Binding-site contacts:
Ligand atom C2 contacts residue PHE4959 of chain 1.B at 3.3 Å (hydrophobic).
Ligand atom O4' contacts residue MET4954 of chain 1.B at 4.2 Å.
Ligand atom N6 contacts residue LEU4985 of chain 1.B at 3.6 Å.
Ligand atom C4 contacts residue LEU4985 of chain 1.B at 4.4 Å (hydrophobic).
Ligand atom O2' contacts residue GLU4955 of chain 1.B at 4.0 Å.
Ligand atom N7 contacts residue ASN4984 of chain 1.B at 4.0 Å.
Ligand atom O2' contacts residue MET4954 of chain 1.B at 3.6 Å (h-bond).
Ligand atom N3 contacts residue MET4954 of chain 1.B at 4.2 Å.
Ligand atom N7 contacts residue LEU4985 of chain 1.B at 3.4 Å.
Ligand atom C2 contacts residue CYS4958 of chain 1.B at 3.5 Å (hydrophobic).
Ligand atom N1 contacts residue HIS4983 of chain 1.B at 4.1 Å.
Ligand atom C8 contacts residue LEU4985 of chain 1.B at 4.1 Å (hydrophobic).
Ligand atom N3 contacts residue CYS4958 of chain 1.B at 4.4 Å.
Ligand atom C6 contacts residue HIS4983 of chain 1.B at 3.8 Å.
Ligand atom C6 contacts residue LEU4985 of chain 1.B at 3.9 Å (hydrophobic).
Ligand atom O2A contacts residue LYS4214 of chain 1.B at 3.9 Å.
Ligand atom C2 contacts residue THR4979 of chain 1.B at 4.4 Å.
Ligand atom N1 contacts residue PHE4959 of chain 1.B at 3.5 Å (h-bond).
Ligand atom N6 contacts residue ILE4960 of chain 1.B at 4.2 Å.
Ligand atom C5 contacts residue THR4979 of chain 1.B at 4.5 Å.
Ligand atom PB contacts residue ARG4215 of chain 1.B at 4.2 Å.
Ligand atom C5' contacts residue CA1 of chain 1.L at 3.5 Å.
Ligand atom N6 contacts residue HIS4983 of chain 1.B at 2.5 Å (h-bond).
Ligand atom C5 contacts residue LEU4985 of chain 1.B at 3.6 Å (hydrophobic).
Ligand atom C6 contacts residue THR4979 of chain 1.B at 4.4 Å.
Ligand atom N1 contacts residue CYS4958 of chain 1.B at 3.5 Å (h-bond).
Ligand atom N6 contacts residue ASN4984 of chain 1.B at 3.6 Å.
Ligand atom O1B contacts residue ARG4215 of chain 1.B at 3.1 Å (salt-bridge).
Ligand atom O5' contacts residue CA1 of chain 1.L at 4.0 Å.
Ligand atom N1 contacts residue THR4979 of chain 1.B at 4.5 Å.
Ligand atom C1' contacts residue MET4954 of chain 1.B at 3.9 Å (hydrophobic).
Ligand atom O2G contacts residue CA1 of chain 1.L at 4.1 Å.
Ligand atom N3 contacts residue PHE4959 of chain 1.B at 4.3 Å.

A small-molecule ligand and the protein it binds are described below.
Small molecule (SMILES): Nc1ncnc2c1ncn2[C@@H]1O[C@H](CO[P](=O)(O)O[P](=O)(O)CP(=O)(O)O)[C@@H](O)[C@H]1O

Sequence of chain 1.B:
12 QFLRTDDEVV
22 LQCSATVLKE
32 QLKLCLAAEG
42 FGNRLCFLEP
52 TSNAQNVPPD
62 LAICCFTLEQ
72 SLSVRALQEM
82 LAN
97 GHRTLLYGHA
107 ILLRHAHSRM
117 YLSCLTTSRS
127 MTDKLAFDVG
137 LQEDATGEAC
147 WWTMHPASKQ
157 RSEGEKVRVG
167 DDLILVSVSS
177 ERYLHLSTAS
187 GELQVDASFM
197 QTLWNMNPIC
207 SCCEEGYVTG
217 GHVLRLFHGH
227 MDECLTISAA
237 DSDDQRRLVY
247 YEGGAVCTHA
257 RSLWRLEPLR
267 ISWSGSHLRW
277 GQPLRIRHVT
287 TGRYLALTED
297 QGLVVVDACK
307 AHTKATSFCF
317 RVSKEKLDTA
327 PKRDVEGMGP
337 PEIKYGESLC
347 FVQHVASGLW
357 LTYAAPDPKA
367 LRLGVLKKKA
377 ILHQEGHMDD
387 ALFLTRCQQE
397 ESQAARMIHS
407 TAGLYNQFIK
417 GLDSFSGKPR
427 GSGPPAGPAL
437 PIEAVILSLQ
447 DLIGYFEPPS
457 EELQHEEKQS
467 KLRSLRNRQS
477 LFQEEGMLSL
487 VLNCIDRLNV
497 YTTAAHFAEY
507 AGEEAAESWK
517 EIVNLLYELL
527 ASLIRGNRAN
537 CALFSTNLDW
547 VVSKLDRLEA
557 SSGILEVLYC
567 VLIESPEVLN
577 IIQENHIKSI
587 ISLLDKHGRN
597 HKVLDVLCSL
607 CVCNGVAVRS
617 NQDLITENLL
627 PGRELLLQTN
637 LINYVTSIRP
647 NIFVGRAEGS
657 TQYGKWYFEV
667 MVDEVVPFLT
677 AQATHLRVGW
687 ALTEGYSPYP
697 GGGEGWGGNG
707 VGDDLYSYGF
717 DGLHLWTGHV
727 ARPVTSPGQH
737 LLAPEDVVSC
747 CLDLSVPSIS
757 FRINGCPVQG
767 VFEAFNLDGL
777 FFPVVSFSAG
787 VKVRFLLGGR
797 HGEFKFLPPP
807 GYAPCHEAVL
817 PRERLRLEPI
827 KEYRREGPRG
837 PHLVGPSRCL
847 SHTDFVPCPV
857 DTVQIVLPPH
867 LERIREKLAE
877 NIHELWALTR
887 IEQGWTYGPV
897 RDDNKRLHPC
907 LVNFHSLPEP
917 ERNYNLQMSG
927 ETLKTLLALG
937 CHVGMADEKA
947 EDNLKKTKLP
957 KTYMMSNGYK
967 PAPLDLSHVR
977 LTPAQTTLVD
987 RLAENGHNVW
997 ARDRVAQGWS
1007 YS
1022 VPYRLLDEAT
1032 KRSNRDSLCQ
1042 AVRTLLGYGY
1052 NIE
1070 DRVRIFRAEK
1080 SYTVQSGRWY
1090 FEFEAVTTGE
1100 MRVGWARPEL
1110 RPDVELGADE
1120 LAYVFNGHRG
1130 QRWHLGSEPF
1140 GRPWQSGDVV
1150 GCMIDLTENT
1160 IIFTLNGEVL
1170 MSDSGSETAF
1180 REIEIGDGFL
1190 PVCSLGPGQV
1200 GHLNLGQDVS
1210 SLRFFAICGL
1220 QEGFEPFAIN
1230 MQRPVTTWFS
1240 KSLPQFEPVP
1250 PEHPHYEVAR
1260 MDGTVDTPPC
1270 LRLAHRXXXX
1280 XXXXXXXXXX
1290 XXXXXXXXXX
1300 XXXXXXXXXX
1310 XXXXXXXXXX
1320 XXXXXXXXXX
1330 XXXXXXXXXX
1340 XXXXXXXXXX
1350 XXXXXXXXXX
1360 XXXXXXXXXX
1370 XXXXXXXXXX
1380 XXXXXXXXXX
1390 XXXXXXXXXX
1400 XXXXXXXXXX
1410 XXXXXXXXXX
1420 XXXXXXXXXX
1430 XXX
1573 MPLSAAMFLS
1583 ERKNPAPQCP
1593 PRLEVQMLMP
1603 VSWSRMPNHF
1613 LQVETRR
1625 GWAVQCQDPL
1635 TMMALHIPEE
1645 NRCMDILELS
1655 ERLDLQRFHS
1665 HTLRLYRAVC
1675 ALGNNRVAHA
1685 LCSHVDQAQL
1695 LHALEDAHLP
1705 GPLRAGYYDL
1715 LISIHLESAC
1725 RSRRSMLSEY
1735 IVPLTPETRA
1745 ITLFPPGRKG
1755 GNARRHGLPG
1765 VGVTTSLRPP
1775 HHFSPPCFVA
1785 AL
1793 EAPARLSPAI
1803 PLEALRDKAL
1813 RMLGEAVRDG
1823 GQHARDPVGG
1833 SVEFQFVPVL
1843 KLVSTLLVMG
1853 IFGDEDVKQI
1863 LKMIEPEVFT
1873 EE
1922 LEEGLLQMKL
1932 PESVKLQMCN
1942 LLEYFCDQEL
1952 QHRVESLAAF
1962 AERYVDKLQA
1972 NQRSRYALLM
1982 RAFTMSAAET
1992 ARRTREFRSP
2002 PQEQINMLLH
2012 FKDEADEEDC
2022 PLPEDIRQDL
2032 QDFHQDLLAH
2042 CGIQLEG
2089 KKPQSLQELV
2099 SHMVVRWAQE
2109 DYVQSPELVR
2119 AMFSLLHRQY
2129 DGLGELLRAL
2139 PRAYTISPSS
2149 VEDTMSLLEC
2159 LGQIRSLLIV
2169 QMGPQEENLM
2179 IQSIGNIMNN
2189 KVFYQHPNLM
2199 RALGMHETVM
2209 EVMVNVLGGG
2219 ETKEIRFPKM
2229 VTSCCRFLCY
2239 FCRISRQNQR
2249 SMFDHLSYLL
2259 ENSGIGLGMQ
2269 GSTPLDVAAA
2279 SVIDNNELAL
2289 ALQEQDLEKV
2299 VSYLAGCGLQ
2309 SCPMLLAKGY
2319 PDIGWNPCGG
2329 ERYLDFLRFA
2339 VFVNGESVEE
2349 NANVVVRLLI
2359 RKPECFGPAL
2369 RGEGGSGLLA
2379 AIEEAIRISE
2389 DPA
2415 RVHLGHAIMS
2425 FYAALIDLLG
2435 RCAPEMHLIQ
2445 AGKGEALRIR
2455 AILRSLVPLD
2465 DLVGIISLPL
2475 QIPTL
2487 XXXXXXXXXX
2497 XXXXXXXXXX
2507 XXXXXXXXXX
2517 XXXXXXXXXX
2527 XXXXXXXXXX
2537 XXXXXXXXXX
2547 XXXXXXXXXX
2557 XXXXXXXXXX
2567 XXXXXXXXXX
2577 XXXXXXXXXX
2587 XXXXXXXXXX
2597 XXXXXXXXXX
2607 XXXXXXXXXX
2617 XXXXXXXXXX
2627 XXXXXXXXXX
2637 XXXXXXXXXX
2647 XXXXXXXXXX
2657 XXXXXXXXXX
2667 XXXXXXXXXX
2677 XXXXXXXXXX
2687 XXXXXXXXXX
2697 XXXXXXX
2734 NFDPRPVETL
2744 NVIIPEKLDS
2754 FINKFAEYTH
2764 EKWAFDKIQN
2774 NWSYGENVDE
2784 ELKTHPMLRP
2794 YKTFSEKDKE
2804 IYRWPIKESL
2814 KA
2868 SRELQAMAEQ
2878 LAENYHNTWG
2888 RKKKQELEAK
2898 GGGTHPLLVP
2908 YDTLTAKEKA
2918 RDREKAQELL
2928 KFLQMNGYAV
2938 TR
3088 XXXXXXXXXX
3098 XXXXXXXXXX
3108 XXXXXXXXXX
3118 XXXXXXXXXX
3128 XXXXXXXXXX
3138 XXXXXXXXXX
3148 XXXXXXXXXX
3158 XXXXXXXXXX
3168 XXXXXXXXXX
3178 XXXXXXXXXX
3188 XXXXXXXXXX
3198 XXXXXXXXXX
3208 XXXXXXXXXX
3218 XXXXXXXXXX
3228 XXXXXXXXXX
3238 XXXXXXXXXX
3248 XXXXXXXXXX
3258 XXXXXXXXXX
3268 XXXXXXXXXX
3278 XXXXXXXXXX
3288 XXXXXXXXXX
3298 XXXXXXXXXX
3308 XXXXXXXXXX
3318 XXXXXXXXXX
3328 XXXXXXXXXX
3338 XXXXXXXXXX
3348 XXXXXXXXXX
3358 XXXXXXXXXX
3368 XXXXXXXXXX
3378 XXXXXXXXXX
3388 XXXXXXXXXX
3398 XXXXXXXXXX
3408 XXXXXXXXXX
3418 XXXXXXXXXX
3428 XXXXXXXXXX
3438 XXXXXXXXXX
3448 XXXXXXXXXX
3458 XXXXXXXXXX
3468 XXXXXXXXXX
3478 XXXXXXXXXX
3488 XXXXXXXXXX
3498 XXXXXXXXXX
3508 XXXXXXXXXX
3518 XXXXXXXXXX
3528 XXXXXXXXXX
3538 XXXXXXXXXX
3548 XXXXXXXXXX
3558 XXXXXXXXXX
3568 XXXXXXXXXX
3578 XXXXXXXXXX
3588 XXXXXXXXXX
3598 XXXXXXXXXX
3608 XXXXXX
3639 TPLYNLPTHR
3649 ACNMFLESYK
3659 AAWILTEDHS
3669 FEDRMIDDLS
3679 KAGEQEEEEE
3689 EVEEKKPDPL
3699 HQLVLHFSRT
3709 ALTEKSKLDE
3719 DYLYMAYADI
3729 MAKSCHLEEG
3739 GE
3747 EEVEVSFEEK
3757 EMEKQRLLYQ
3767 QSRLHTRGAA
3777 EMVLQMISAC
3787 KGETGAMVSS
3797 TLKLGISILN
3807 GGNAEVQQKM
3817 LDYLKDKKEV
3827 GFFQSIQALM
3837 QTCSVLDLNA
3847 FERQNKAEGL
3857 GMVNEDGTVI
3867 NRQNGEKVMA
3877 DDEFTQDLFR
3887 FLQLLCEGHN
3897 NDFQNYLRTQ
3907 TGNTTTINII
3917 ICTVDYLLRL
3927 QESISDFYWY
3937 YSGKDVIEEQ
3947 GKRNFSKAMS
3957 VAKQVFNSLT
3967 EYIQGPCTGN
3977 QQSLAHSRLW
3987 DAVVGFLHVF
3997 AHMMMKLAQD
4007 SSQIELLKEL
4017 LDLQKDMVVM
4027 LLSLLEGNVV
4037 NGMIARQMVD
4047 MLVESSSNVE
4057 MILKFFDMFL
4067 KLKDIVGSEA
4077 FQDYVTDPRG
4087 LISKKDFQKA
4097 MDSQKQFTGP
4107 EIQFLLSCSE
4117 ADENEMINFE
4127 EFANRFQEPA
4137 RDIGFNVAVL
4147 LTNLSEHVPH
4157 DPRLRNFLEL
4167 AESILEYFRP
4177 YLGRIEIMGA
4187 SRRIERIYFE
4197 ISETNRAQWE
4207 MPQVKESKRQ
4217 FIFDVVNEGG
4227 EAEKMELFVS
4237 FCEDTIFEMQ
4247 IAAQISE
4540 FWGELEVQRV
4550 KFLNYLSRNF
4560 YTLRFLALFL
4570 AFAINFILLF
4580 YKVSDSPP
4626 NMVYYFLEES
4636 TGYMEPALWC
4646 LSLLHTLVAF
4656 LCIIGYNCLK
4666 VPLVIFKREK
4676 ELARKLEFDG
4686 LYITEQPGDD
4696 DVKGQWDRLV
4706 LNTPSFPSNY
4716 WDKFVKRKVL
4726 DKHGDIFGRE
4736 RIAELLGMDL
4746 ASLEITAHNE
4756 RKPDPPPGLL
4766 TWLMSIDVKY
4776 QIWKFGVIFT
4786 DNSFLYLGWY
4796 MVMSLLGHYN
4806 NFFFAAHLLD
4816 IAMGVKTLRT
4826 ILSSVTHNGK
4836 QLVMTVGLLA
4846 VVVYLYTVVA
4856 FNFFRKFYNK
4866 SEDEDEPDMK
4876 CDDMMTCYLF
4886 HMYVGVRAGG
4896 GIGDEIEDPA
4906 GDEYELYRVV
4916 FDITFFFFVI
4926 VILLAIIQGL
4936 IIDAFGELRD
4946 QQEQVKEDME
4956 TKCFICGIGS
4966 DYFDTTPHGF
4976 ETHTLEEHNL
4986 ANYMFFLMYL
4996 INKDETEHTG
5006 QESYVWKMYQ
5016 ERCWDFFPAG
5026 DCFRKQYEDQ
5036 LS